This protein binds this small molecule.
Small molecule (SMILES): CC(=O)N[C@H]1[C@H](O[C@H]2[C@H](O)[C@@H](NC(C)=O)CO[C@@H]2CO)O[C@H](CO)[C@@H](O)[C@@H]1O

Sequence of chain 53.F:
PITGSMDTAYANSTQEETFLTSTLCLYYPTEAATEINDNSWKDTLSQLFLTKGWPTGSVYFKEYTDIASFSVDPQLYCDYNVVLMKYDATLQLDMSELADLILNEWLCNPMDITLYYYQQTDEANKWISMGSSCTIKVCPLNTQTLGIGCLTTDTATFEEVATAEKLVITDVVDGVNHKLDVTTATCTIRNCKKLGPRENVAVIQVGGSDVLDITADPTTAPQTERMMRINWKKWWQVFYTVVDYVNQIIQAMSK

Binding-site contacts:
Ligand atom C2 contacts residue ASN12 of chain 53.F at 3.2 Å.
Ligand atom N2 contacts residue ASN12 of chain 53.F at 3.8 Å.
Ligand atom C1 contacts residue ASN12 of chain 53.F at 2.1 Å.
Ligand atom O5 contacts residue ASN12 of chain 53.F at 2.7 Å (h-bond).
Ligand atom C7 contacts residue ASN12 of chain 53.F at 3.9 Å.
Ligand atom O7 contacts residue ASN12 of chain 53.F at 3.7 Å.
Ligand atom C5 contacts residue ASN12 of chain 53.F at 4.1 Å.